This small molecule binds to this protein.
Small molecule (SMILES): CC(=O)N[C@@H]1[C@@H](O)[C@H](O)[C@@H](CO)O[C@H]1O

Binding-site contacts:
Ligand atom C5 contacts residue ASN230 of chain 1.B at 3.7 Å.
Ligand atom O6 contacts residue THR105 of chain 1.B at 4.4 Å.
Ligand atom N2 contacts residue ASN230 of chain 1.B at 2.9 Å (h-bond).
Ligand atom O5 contacts residue THR105 of chain 1.B at 3.4 Å.
Ligand atom C7 contacts residue ASN230 of chain 1.B at 3.5 Å.
Ligand atom C5 contacts residue THR105 of chain 1.B at 4.5 Å.
Ligand atom C4 contacts residue ASN230 of chain 1.B at 4.2 Å.
Ligand atom C3 contacts residue ASN230 of chain 1.B at 3.8 Å.
Ligand atom O5 contacts residue THR232 of chain 1.B at 3.6 Å.
Ligand atom O5 contacts residue ASN230 of chain 1.B at 2.4 Å (h-bond).
Ligand atom C6 contacts residue THR105 of chain 1.B at 4.5 Å.
Ligand atom C1 contacts residue THR105 of chain 1.B at 3.9 Å.
Ligand atom C5 contacts residue THR232 of chain 1.B at 3.7 Å.
Ligand atom C2 contacts residue ASN230 of chain 1.B at 2.4 Å.
Ligand atom C1 contacts residue ASN230 of chain 1.B at 1.4 Å.
Ligand atom C1 contacts residue THR232 of chain 1.B at 3.8 Å.
Ligand atom O7 contacts residue ASN230 of chain 1.B at 3.6 Å.
Ligand atom C6 contacts residue THR232 of chain 1.B at 4.1 Å.

Sequence of chain 1.B:
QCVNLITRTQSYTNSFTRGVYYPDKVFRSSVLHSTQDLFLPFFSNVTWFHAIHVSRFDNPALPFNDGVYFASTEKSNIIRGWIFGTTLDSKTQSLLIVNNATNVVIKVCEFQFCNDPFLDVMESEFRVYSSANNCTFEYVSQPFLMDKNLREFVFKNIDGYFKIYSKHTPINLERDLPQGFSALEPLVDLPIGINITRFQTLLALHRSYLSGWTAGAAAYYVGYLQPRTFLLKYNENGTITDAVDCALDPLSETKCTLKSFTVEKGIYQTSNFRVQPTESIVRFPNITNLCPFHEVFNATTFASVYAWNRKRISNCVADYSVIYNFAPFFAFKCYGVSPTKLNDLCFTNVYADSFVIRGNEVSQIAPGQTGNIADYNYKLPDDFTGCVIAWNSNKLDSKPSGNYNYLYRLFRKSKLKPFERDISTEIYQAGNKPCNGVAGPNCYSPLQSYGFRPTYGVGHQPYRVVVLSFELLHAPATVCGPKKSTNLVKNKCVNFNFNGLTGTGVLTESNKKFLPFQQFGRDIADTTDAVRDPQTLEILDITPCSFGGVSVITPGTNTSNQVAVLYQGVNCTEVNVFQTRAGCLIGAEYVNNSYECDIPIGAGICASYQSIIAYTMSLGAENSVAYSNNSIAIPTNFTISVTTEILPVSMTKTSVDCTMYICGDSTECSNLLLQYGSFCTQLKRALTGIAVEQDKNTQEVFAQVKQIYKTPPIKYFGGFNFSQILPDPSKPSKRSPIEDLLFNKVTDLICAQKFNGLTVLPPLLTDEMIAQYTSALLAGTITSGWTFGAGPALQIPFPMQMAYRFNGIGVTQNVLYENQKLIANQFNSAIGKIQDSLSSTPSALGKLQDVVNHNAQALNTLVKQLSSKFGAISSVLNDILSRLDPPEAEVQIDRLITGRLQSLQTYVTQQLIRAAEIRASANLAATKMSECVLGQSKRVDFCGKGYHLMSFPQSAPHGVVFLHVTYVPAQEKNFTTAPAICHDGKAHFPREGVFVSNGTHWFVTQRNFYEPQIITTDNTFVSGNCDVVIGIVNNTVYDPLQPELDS